Sequence of chain 23.G:
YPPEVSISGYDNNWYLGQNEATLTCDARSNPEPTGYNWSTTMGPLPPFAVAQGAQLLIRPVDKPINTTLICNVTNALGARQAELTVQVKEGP

A protein and the small-molecule ligand that binds it are described below.
Small molecule (SMILES): CC(=O)N[C@@H]1[C@@H](O)[C@H](O)[C@@H](CO)O[C@H]1O

Binding-site contacts:
Ligand atom O5 contacts residue THR74 of chain 23.G at 4.0 Å.
Ligand atom C7 contacts residue ASN72 of chain 23.G at 3.5 Å.
Ligand atom C6 contacts residue THR74 of chain 23.G at 3.7 Å.
Ligand atom C1 contacts residue ALA79 of chain 23.G at 4.3 Å (hydrophobic).
Ligand atom C1 contacts residue ASN72 of chain 23.G at 1.5 Å.
Ligand atom O7 contacts residue ASN72 of chain 23.G at 3.3 Å (h-bond).
Ligand atom C3 contacts residue ASN72 of chain 23.G at 4.0 Å.
Ligand atom O5 contacts residue ASN72 of chain 23.G at 2.4 Å (h-bond).
Ligand atom C4 contacts residue ASN72 of chain 23.G at 4.3 Å.
Ligand atom N2 contacts residue ASN72 of chain 23.G at 3.2 Å (h-bond).
Ligand atom C7 contacts residue GLN81 of chain 23.G at 3.8 Å.
Ligand atom C2 contacts residue ASN72 of chain 23.G at 2.6 Å.
Ligand atom C5 contacts residue ASN72 of chain 23.G at 3.7 Å.
Ligand atom C8 contacts residue GLN81 of chain 23.G at 3.2 Å.
Ligand atom O7 contacts residue GLN81 of chain 23.G at 3.9 Å.
Ligand atom C5 contacts residue THR74 of chain 23.G at 3.9 Å.
Ligand atom N2 contacts residue GLN81 of chain 23.G at 4.3 Å.